Sequence of chain 1.J:
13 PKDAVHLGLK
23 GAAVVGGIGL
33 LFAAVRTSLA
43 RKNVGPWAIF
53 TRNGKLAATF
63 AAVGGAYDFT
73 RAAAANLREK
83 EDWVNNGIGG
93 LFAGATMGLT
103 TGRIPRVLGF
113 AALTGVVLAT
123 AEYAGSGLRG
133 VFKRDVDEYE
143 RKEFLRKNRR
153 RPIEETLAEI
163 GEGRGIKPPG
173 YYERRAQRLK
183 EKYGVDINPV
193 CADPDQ

Sequence of chain 1.D:
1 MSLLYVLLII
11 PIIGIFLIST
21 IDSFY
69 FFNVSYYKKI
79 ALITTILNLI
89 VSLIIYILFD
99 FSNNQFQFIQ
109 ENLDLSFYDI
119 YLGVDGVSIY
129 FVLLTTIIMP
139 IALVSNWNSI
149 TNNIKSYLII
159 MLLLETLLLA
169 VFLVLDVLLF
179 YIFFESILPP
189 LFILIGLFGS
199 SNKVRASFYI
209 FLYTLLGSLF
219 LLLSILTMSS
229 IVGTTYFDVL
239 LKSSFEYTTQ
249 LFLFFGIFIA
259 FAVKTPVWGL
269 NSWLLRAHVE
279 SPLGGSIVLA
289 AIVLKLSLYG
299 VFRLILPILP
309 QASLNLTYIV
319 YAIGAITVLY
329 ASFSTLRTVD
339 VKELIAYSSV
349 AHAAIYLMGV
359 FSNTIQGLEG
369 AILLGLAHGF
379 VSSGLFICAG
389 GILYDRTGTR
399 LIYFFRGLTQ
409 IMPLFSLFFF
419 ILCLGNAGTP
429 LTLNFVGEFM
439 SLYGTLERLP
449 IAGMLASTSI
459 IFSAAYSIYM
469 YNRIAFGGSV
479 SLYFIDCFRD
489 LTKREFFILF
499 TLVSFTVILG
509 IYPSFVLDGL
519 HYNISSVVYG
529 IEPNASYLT

Sequence of chain 1.B:
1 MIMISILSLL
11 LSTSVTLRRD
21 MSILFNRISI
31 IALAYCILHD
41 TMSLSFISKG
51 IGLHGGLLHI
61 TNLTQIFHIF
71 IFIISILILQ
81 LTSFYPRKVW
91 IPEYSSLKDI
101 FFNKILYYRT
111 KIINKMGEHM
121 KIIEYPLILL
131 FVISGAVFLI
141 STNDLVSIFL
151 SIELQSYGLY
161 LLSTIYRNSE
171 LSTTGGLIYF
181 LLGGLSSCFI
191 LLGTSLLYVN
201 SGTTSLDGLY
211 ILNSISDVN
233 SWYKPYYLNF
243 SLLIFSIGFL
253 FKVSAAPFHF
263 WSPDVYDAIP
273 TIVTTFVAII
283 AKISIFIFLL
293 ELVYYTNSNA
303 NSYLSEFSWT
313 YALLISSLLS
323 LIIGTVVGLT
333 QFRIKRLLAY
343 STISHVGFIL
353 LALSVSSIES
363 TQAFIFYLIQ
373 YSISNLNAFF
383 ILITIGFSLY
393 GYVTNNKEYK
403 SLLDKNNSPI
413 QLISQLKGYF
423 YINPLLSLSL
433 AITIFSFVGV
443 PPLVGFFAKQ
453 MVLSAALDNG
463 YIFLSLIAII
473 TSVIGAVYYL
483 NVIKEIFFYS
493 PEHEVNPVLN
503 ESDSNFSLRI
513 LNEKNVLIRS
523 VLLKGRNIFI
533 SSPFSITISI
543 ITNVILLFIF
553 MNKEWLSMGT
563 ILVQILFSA

Binding-site contacts:
Ligand atom CBC contacts residue PHE250 of chain 1.D at 4.0 Å (hydrophobic).
Ligand atom O3 contacts residue THR247 of chain 1.D at 3.4 Å (h-bond).
Ligand atom CBE contacts residue PHE253 of chain 1.D at 3.8 Å (hydrophobic).
Ligand atom CBE contacts residue PHE250 of chain 1.D at 3.5 Å (hydrophobic).
Ligand atom CAW contacts residue ILE257 of chain 1.D at 3.9 Å (hydrophobic).
Ligand atom CAA contacts residue PHE253 of chain 1.D at 3.6 Å (hydrophobic).
Ligand atom CBQ contacts residue PHE250 of chain 1.D at 3.7 Å (hydrophobic).
Ligand atom CBI contacts residue LEU221 of chain 1.D at 4.1 Å (hydrophobic).
Ligand atom OAJ contacts residue TYR125 of chain 1.J at 3.5 Å.
Ligand atom CBE contacts residue SER222 of chain 1.D at 3.6 Å.
Ligand atom CCM contacts residue PHE250 of chain 1.D at 4.0 Å (hydrophobic).
Ligand atom OBV contacts residue PHE250 of chain 1.D at 4.0 Å.
Ligand atom CBI contacts residue THR225 of chain 1.D at 3.9 Å.
Ligand atom O4 contacts residue ARG143 of chain 1.J at 3.5 Å (salt-bridge).
Ligand atom OAT contacts residue TYR125 of chain 1.J at 3.4 Å (h-bond).
Ligand atom OAL contacts residue THR247 of chain 1.D at 3.5 Å (h-bond).
Ligand atom CCS contacts residue TYR125 of chain 1.J at 3.9 Å (hydrophobic).
Ligand atom CBG contacts residue PHE250 of chain 1.D at 3.9 Å (hydrophobic).
Ligand atom CBK contacts residue THR225 of chain 1.D at 3.9 Å.
Ligand atom CBG contacts residue SER222 of chain 1.D at 3.4 Å.
Ligand atom C2 contacts residue THR225 of chain 1.D at 3.6 Å.
Ligand atom CBL contacts residue ILE464 of chain 1.B at 4.1 Å (hydrophobic).
Ligand atom CBD contacts residue LEU468 of chain 1.B at 4.0 Å (hydrophobic).
Ligand atom CCJ contacts residue PHE250 of chain 1.D at 3.7 Å (hydrophobic).
Ligand atom O2 contacts residue THR225 of chain 1.D at 3.9 Å.
Ligand atom OBZ contacts residue TYR125 of chain 1.J at 3.0 Å (h-bond).
Ligand atom CAA contacts residue ILE257 of chain 1.D at 4.0 Å (hydrophobic).
Ligand atom CBP contacts residue THR246 of chain 1.D at 3.8 Å.
Ligand atom OAL contacts residue THR246 of chain 1.D at 3.0 Å (h-bond).
Ligand atom O1 contacts residue THR225 of chain 1.D at 3.7 Å.
Ligand atom CBI contacts residue LEU251 of chain 1.D at 4.0 Å (hydrophobic).
Ligand atom CCD contacts residue TYR125 of chain 1.J at 4.0 Å (hydrophobic).
Ligand atom CBT contacts residue PHE250 of chain 1.D at 3.4 Å (hydrophobic).
Ligand atom CBH contacts residue ILE464 of chain 1.B at 4.0 Å (hydrophobic).
Ligand atom CCH contacts residue TYR125 of chain 1.J at 4.0 Å (hydrophobic).
Ligand atom CBG contacts residue LEU221 of chain 1.D at 3.6 Å (hydrophobic).
Ligand atom CBI contacts residue PHE250 of chain 1.D at 3.6 Å (hydrophobic).
Ligand atom OAN contacts residue TYR125 of chain 1.J at 3.5 Å.
Ligand atom CBJ contacts residue PHE250 of chain 1.D at 4.0 Å (hydrophobic).
Ligand atom CBN contacts residue TYR125 of chain 1.J at 3.9 Å (hydrophobic).

The protein below binds the small molecule below.
Small molecule (SMILES): CCCCCCCCCCC(CCCCCCCCCC)(CO[C@H]1O[C@@H](CO)[C@H](O[C@@H]2O[C@@H](CO)[C@H](O)[C@@H](O)[C@@H]2O)[C@@H](O)[C@@H]1O)CO[C@H]1O[C@@H](CO)[C@H](O[C@@H]2O[C@@H](CO)[C@H](O)[C@@H](O)[C@@H]2O)[C@@H](O)[C@H]1O